Binding-site contacts:
Ligand atom C23 contacts residue TYR110 of chain 10.B at 3.3 Å (hydrophobic).
Ligand atom N4 contacts residue ILE192 of chain 10.B at 3.6 Å.
Ligand atom C20 contacts residue PHE236 of chain 10.B at 3.2 Å (hydrophobic).
Ligand atom C27 contacts residue THR109 of chain 10.B at 3.5 Å.
Ligand atom C4 contacts residue ALA24 of chain 10.D at 3.8 Å (hydrophobic).
Ligand atom C4 contacts residue TYR157 of chain 10.B at 3.4 Å (hydrophobic).
Ligand atom C12 contacts residue PHE236 of chain 10.B at 3.8 Å (hydrophobic).
Ligand atom O24 contacts residue TYR110 of chain 10.B at 3.9 Å.
Ligand atom C13 contacts residue VAL197 of chain 10.B at 3.6 Å (hydrophobic).
Ligand atom C14 contacts residue PHE236 of chain 10.B at 3.9 Å (hydrophobic).
Ligand atom C8 contacts residue PHE132 of chain 10.B at 3.4 Å (hydrophobic).
Ligand atom C1 contacts residue ILE181 of chain 10.B at 3.4 Å (hydrophobic).
Ligand atom C9 contacts residue ILE108 of chain 10.B at 3.5 Å (hydrophobic).
Ligand atom C14 contacts residue VAL197 of chain 10.B at 3.6 Å (hydrophobic).
Ligand atom C9 contacts residue TYR157 of chain 10.B at 3.8 Å (hydrophobic).
Ligand atom C3 contacts residue ALA24 of chain 10.D at 3.7 Å (hydrophobic).
Ligand atom C21 contacts residue PHE236 of chain 10.B at 3.4 Å (hydrophobic).
Ligand atom C7 contacts residue PHE132 of chain 10.B at 3.6 Å (hydrophobic).
Ligand atom N3 contacts residue ILE192 of chain 10.B at 3.8 Å.
Ligand atom C23 contacts residue PHE236 of chain 10.B at 3.5 Å (hydrophobic).
Ligand atom O25 contacts residue TYR110 of chain 10.B at 3.0 Å.
Ligand atom C21 contacts residue TYR203 of chain 10.B at 3.8 Å (hydrophobic).
Ligand atom C1 contacts residue ILE155 of chain 10.B at 3.7 Å (hydrophobic).
Ligand atom C20 contacts residue TYR110 of chain 10.B at 3.5 Å (hydrophobic).
Ligand atom C11 contacts residue TYR157 of chain 10.B at 3.6 Å (hydrophobic).
Ligand atom C1 contacts residue PRO179 of chain 10.B at 3.9 Å (hydrophobic).
Ligand atom C8 contacts residue ILE108 of chain 10.B at 3.8 Å (hydrophobic).
Ligand atom C19 contacts residue TYR110 of chain 10.B at 3.7 Å (hydrophobic).
Ligand atom C10 contacts residue TYR157 of chain 10.B at 3.6 Å (hydrophobic).
Ligand atom C3 contacts residue PRO179 of chain 10.B at 3.7 Å (hydrophobic).
Ligand atom N6 contacts residue VAL194 of chain 10.B at 3.7 Å.
Ligand atom C3 contacts residue TYR157 of chain 10.B at 3.5 Å (hydrophobic).
Ligand atom O24 contacts residue PHE236 of chain 10.B at 3.7 Å.
Ligand atom C10 contacts residue VAL194 of chain 10.B at 3.7 Å (hydrophobic).
Ligand atom C22 contacts residue PHE236 of chain 10.B at 3.9 Å (hydrophobic).
Ligand atom C11 contacts residue VAL194 of chain 10.B at 3.7 Å (hydrophobic).
Ligand atom N4 contacts residue LEU239 of chain 10.B at 3.8 Å.
Ligand atom C19 contacts residue PHE236 of chain 10.B at 3.5 Å (hydrophobic).
Ligand atom C22 contacts residue TYR203 of chain 10.B at 3.5 Å (hydrophobic).
Ligand atom C26 contacts residue THR109 of chain 10.B at 3.7 Å.

The small molecule below binds the protein below.
Small molecule (SMILES): CCOC(=O)c1ccc(OCCCCC2CCN(c3ccc(C)nn3)CC2)cc1

Sequence of chain 6.D:
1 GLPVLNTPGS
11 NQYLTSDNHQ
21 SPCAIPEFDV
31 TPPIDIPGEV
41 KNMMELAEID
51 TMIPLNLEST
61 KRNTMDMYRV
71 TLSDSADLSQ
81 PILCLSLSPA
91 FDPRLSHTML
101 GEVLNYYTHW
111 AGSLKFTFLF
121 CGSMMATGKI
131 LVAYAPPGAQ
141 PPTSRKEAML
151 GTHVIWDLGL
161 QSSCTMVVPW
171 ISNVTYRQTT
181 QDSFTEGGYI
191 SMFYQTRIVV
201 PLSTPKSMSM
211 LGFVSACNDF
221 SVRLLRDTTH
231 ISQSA

Sequence of chain 10.D:
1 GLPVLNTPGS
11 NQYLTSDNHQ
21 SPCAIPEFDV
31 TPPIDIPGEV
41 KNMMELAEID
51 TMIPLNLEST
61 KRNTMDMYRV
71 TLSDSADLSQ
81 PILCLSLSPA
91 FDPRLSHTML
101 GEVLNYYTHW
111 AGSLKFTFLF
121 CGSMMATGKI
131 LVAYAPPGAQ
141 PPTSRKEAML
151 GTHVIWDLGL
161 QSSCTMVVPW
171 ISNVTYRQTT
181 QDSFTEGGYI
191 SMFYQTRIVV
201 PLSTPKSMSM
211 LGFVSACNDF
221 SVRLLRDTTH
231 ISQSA

Sequence of chain 10.B:
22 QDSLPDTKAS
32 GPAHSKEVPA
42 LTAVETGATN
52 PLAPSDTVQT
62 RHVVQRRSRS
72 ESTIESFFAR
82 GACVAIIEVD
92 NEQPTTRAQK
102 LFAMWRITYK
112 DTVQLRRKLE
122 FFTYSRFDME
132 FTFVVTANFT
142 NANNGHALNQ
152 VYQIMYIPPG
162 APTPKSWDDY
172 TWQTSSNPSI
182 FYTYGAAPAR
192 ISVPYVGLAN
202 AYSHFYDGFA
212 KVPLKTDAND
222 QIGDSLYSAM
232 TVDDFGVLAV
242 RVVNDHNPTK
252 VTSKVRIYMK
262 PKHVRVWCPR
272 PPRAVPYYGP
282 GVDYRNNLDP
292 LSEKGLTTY